Binding-site contacts:
Ligand atom C2 contacts residue ASN378 of chain 1.C at 2.5 Å.
Ligand atom N2 contacts residue THR385 of chain 1.C at 4.5 Å.
Ligand atom O3 contacts residue ASP162 of chain 1.C at 3.5 Å (salt-bridge).
Ligand atom C4 contacts residue ASN378 of chain 1.C at 4.2 Å.
Ligand atom O5 contacts residue THR380 of chain 1.C at 4.1 Å.
Ligand atom C5 contacts residue ASN381 of chain 1.C at 3.9 Å.
Ligand atom C1 contacts residue THR385 of chain 1.C at 4.4 Å.
Ligand atom C3 contacts residue ASN378 of chain 1.C at 3.8 Å.
Ligand atom C2 contacts residue THR385 of chain 1.C at 4.2 Å.
Ligand atom C2 contacts residue ARG158 of chain 1.C at 4.4 Å.
Ligand atom C7 contacts residue THR385 of chain 1.C at 4.2 Å.
Ligand atom C5 contacts residue ARG158 of chain 1.C at 4.2 Å.
Ligand atom C6 contacts residue ASN381 of chain 1.C at 3.7 Å.
Ligand atom C1 contacts residue ASN381 of chain 1.C at 4.0 Å.
Ligand atom O7 contacts residue ASN378 of chain 1.C at 4.0 Å.
Ligand atom C5 contacts residue ASN378 of chain 1.C at 3.6 Å.
Ligand atom C8 contacts residue THR385 of chain 1.C at 3.4 Å.
Ligand atom C1 contacts residue ASN378 of chain 1.C at 1.4 Å.
Ligand atom O2 contacts residue ARG158 of chain 1.C at 3.3 Å.
Ligand atom O5 contacts residue ASN381 of chain 1.C at 3.2 Å (h-bond).
Ligand atom C1 contacts residue THR380 of chain 1.C at 3.9 Å.
Ligand atom N2 contacts residue ASN378 of chain 1.C at 3.0 Å (h-bond).
Ligand atom O4 contacts residue ARG158 of chain 1.C at 4.2 Å.
Ligand atom C3 contacts residue ASP162 of chain 1.C at 4.3 Å.
Ligand atom C7 contacts residue ASN378 of chain 1.C at 3.7 Å.
Ligand atom O2 contacts residue ASP162 of chain 1.C at 4.4 Å.
Ligand atom C6 contacts residue ARG158 of chain 1.C at 3.9 Å.
Ligand atom C8 contacts residue ASN378 of chain 1.C at 4.2 Å.
Ligand atom O6 contacts residue ASN381 of chain 1.C at 4.4 Å.
Ligand atom O5 contacts residue ASN378 of chain 1.C at 2.3 Å (h-bond).

A protein and the small-molecule ligand that binds it are described below.
Small molecule (SMILES): CC(=O)N[C@H]1[C@H](O[C@H]2[C@H](O)[C@@H](NC(C)=O)CO[C@@H]2CO)O[C@H](CO)[C@@H](O[C@@H]2O[C@H](CO[C@H]3O[C@H](CO)[C@@H](O)[C@H](O)[C@@H]3O)[C@@H](O)[C@H](O[C@H]3O[C@H](CO)[C@@H](O)[C@H](O)[C@@H]3O)[C@@H]2O)[C@@H]1O

Sequence of chain 1.C:
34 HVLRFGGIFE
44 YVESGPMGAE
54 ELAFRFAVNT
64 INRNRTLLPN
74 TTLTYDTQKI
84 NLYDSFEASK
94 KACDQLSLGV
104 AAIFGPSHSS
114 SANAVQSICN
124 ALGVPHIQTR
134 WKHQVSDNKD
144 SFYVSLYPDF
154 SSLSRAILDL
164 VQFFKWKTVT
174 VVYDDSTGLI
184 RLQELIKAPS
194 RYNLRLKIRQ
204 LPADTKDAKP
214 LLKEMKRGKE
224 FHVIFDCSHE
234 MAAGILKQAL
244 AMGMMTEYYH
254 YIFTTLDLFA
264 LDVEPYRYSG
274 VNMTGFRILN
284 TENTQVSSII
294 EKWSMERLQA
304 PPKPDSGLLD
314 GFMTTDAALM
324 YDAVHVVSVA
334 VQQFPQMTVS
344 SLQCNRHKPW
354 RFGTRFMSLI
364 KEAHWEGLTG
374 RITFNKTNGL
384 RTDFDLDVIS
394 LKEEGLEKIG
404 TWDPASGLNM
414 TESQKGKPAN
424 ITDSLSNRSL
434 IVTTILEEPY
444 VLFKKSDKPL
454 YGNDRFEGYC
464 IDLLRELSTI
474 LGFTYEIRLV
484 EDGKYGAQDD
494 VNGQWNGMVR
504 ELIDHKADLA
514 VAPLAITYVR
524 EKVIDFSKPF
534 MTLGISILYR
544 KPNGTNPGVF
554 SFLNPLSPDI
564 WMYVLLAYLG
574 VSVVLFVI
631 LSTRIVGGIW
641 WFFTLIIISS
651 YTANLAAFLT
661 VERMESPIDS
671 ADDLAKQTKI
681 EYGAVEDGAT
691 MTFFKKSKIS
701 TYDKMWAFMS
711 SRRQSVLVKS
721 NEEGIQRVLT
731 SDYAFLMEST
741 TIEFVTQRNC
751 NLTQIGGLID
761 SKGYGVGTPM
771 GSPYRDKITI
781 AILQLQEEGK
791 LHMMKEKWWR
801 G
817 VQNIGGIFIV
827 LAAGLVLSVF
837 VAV